Binding-site contacts:
Ligand atom C01 contacts residue ASP37 of chain 1.B at 3.5 Å.
Ligand atom N02 contacts residue TRP47 of chain 1.B at 3.4 Å.
Ligand atom C08 contacts residue LYS31 of chain 1.B at 3.5 Å.
Ligand atom C09 contacts residue TYR33 of chain 1.B at 3.5 Å (hydrophobic).
Ligand atom N15 contacts residue TYR33 of chain 1.B at 3.1 Å (h-bond).
Ligand atom C08 contacts residue TYR33 of chain 1.B at 3.5 Å (hydrophobic).
Ligand atom C07 contacts residue LYS31 of chain 1.B at 3.6 Å.
Ligand atom N14 contacts residue CYS48 of chain 1.B at 3.6 Å.
Ligand atom C01 contacts residue TRP101 of chain 1.B at 3.5 Å (hydrophobic).
Ligand atom N14 contacts residue SER49 of chain 1.B at 3.8 Å.
Ligand atom C16 contacts residue TRP106 of chain 1.B at 3.5 Å (hydrophobic).
Ligand atom C04 contacts residue TRP106 of chain 1.B at 3.7 Å (hydrophobic).
Ligand atom N17 contacts residue SER32 of chain 1.B at 3.7 Å.
Ligand atom N14 contacts residue TRP106 of chain 1.B at 3.6 Å.
Ligand atom C16 contacts residue TYR33 of chain 1.B at 3.5 Å (hydrophobic).
Ligand atom C03 contacts residue TRP47 of chain 1.B at 3.6 Å (hydrophobic).
Ligand atom N17 contacts residue ASP37 of chain 1.B at 2.7 Å (salt-bridge).
Ligand atom C05 contacts residue LYS31 of chain 1.B at 3.5 Å.
Ligand atom C03 contacts residue ASP37 of chain 1.B at 3.8 Å.
Ligand atom C03 contacts residue TRP106 of chain 1.B at 3.6 Å (hydrophobic).
Ligand atom C10 contacts residue TYR33 of chain 1.B at 3.6 Å (hydrophobic).
Ligand atom N13 contacts residue LYS31 of chain 1.B at 3.5 Å (salt-bridge).
Ligand atom N17 contacts residue TRP106 of chain 1.B at 3.5 Å (h-bond).
Ligand atom C06 contacts residue ASP143 of chain 1.B at 3.7 Å.
Ligand atom C08 contacts residue SER32 of chain 1.B at 3.8 Å.
Ligand atom C01 contacts residue TRP106 of chain 1.B at 3.8 Å (hydrophobic).
Ligand atom C16 contacts residue SER32 of chain 1.B at 3.3 Å.
Ligand atom C06 contacts residue TRP106 of chain 1.B at 3.4 Å (hydrophobic).
Ligand atom C01 contacts residue CYS48 of chain 1.B at 3.4 Å (hydrophobic).
Ligand atom N02 contacts residue CYS48 of chain 1.B at 2.7 Å (h-bond).
Ligand atom N14 contacts residue ASP143 of chain 1.B at 3.8 Å.
Ligand atom C16 contacts residue ASP37 of chain 1.B at 3.3 Å.
Ligand atom C06 contacts residue LYS31 of chain 1.B at 3.2 Å.
Ligand atom N15 contacts residue TRP106 of chain 1.B at 3.2 Å.
Ligand atom C12 contacts residue ASP143 of chain 1.B at 3.5 Å.
Ligand atom N13 contacts residue TRP106 of chain 1.B at 3.6 Å.
Ligand atom C09 contacts residue ASN77 of chain 1.B at 3.4 Å.
Ligand atom N13 contacts residue ASP143 of chain 1.B at 2.8 Å (salt-bridge).
Ligand atom N15 contacts residue SER32 of chain 1.B at 3.5 Å.
Ligand atom C05 contacts residue TRP106 of chain 1.B at 3.3 Å (hydrophobic).

The small molecule below binds the protein below.
Small molecule (SMILES): CNc1ncnc2c(-c3ccccc3)[nH]nc12

Sequence of chain 1.B:
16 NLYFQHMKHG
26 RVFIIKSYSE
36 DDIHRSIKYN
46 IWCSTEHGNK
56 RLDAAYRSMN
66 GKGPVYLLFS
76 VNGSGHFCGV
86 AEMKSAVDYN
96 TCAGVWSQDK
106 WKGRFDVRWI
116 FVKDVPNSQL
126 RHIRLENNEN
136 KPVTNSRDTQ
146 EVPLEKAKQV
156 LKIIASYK